The protein below binds the small molecule below.
Small molecule (SMILES): CC(=O)N[C@H]1[C@H](O[C@H]2[C@H](O)[C@@H](NC(C)=O)CO[C@@H]2CO[C@@H]2O[C@@H](C)[C@@H](O)[C@@H](O)[C@@H]2O)O[C@H](CO)[C@@H](O)[C@@H]1O

Binding-site contacts:
Ligand atom C5 contacts residue ASN222 of chain 1.C at 3.6 Å.
Ligand atom C1 contacts residue ASN222 of chain 1.C at 1.4 Å.
Ligand atom C4 contacts residue ASN222 of chain 1.C at 4.3 Å.
Ligand atom O5 contacts residue ASN222 of chain 1.C at 2.3 Å (h-bond).
Ligand atom N2 contacts residue ASN222 of chain 1.C at 2.9 Å (h-bond).
Ligand atom C2 contacts residue ASN222 of chain 1.C at 2.5 Å.
Ligand atom C7 contacts residue ASN222 of chain 1.C at 4.0 Å.
Ligand atom C3 contacts residue ASN222 of chain 1.C at 3.8 Å.
Ligand atom C5 contacts residue GLY151 of chain 1.C at 4.3 Å.

Sequence of chain 1.C:
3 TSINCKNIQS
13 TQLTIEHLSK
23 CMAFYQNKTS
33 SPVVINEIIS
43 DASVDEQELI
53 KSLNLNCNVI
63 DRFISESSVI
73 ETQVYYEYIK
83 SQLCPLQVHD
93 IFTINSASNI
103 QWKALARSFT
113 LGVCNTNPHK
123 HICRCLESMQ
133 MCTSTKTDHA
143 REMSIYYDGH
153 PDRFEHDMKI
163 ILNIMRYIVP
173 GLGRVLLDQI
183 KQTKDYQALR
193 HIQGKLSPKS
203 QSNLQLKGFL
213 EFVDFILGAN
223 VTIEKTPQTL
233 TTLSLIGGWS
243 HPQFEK